This small molecule binds to this protein.
Small molecule (SMILES): CC(=O)N[C@H]1[C@H](O[C@H]2[C@H](O)[C@@H](NC(C)=O)CO[C@@H]2CO)O[C@H](CO)[C@@H](O)[C@@H]1O

Sequence of chain 1.B:
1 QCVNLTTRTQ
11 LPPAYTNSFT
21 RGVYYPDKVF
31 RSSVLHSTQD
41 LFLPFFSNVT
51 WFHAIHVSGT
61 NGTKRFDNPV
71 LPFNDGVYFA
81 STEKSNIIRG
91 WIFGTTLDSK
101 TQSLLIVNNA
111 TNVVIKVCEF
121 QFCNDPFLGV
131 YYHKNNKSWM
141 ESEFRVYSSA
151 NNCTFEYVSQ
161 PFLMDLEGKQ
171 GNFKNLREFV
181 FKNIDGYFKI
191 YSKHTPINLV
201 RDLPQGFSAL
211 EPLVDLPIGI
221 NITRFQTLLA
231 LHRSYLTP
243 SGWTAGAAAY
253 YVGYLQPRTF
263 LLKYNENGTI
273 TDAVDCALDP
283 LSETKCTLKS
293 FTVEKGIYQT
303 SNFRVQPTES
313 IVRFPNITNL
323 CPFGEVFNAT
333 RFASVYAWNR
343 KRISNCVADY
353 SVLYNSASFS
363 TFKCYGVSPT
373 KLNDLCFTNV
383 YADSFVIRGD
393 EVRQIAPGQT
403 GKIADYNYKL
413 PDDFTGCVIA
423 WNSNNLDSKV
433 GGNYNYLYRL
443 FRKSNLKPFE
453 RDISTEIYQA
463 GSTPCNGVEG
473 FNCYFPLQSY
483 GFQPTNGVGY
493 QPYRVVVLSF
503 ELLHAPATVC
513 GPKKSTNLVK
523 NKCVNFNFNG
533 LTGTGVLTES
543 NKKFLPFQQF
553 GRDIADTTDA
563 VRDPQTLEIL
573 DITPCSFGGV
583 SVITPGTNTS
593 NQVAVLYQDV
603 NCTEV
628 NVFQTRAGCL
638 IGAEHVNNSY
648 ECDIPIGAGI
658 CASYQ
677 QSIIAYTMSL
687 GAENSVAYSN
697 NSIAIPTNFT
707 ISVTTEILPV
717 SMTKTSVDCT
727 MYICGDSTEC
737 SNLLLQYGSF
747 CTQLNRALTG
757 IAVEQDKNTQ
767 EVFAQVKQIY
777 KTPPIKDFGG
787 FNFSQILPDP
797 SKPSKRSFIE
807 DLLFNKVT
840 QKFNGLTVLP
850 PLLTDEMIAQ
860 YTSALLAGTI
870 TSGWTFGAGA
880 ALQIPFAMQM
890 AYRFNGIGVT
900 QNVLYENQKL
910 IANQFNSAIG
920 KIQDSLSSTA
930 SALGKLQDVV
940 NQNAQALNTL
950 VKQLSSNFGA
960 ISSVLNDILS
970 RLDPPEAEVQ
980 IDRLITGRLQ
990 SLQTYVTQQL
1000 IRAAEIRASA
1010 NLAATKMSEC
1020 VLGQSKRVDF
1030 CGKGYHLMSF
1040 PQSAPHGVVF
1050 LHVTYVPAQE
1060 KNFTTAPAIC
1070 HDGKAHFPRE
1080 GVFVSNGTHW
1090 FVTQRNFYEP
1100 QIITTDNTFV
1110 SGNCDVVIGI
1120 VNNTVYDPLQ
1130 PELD

Binding-site contacts:
Ligand atom C7 contacts residue ASN269 of chain 1.B at 3.7 Å.
Ligand atom C1 contacts residue ASN269 of chain 1.B at 1.4 Å.
Ligand atom C3 contacts residue ASN269 of chain 1.B at 3.8 Å.
Ligand atom C8 contacts residue ASN269 of chain 1.B at 4.1 Å.
Ligand atom C2 contacts residue ASN269 of chain 1.B at 2.4 Å.
Ligand atom O7 contacts residue ASN269 of chain 1.B at 4.5 Å.
Ligand atom O5 contacts residue ASN269 of chain 1.B at 2.5 Å (h-bond).
Ligand atom C4 contacts residue ASN269 of chain 1.B at 4.3 Å.
Ligand atom C5 contacts residue ASN269 of chain 1.B at 3.8 Å.
Ligand atom N2 contacts residue ASN269 of chain 1.B at 2.9 Å (h-bond).